The small molecule below binds the protein below.
Small molecule (SMILES): Cc1cc(CCCOc2c(C)cc(-c3noc(C(F)(F)F)n3)cc2C)on1

Sequence of chain 32.A:
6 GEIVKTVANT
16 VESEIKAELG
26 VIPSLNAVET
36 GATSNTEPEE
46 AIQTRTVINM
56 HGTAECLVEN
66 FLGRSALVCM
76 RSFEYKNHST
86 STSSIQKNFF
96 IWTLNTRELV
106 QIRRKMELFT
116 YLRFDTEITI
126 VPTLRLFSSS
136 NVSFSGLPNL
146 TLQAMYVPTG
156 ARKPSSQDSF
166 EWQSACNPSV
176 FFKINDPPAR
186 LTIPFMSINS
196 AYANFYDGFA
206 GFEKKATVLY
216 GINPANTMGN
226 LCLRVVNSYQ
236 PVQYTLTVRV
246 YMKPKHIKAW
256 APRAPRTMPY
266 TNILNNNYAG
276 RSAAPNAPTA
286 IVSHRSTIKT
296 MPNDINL

Sequence of chain 32.C:
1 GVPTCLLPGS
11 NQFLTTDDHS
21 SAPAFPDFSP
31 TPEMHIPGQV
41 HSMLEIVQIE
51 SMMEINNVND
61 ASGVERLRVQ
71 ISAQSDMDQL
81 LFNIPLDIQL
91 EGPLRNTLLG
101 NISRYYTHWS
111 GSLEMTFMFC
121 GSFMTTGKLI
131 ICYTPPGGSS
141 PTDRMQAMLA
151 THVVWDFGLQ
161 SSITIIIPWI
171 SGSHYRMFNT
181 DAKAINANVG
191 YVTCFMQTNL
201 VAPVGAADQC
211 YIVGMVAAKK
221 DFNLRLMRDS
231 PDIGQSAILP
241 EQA

Binding-site contacts:
Ligand atom F2 contacts residue SER174 of chain 32.A at 3.7 Å.
Ligand atom C3C contacts residue THR121 of chain 32.A at 3.7 Å.
Ligand atom F3 contacts residue ALA149 of chain 32.A at 3.6 Å.
Ligand atom F3 contacts residue SER174 of chain 32.A at 3.8 Å.
Ligand atom O1 contacts residue TYR197 of chain 32.A at 3.3 Å.
Ligand atom F2 contacts residue VAL175 of chain 32.A at 3.2 Å.
Ligand atom C2A contacts residue LEU226 of chain 32.A at 3.8 Å (hydrophobic).
Ligand atom C5B contacts residue ILE123 of chain 32.A at 3.7 Å (hydrophobic).
Ligand atom C3 contacts residue THR101 of chain 32.A at 3.8 Å.
Ligand atom O1B contacts residue LEU99 of chain 32.A at 3.6 Å.
Ligand atom CM2 contacts residue LEU99 of chain 32.A at 3.3 Å (hydrophobic).
Ligand atom F3 contacts residue PRO173 of chain 32.A at 2.6 Å.
Ligand atom CM4 contacts residue LEU186 of chain 32.A at 3.8 Å (hydrophobic).
Ligand atom CM6 contacts residue TRP97 of chain 32.A at 3.6 Å (hydrophobic).
Ligand atom C4 contacts residue THR101 of chain 32.A at 3.8 Å.
Ligand atom F1 contacts residue LEU186 of chain 32.A at 3.1 Å.
Ligand atom C3A contacts residue LEU226 of chain 32.A at 3.8 Å (hydrophobic).
Ligand atom N2 contacts residue PHE119 of chain 32.A at 3.5 Å.
Ligand atom C6B contacts residue ILE123 of chain 32.A at 3.8 Å (hydrophobic).
Ligand atom C2B contacts residue LEU99 of chain 32.A at 3.4 Å (hydrophobic).
Ligand atom CM2 contacts residue MET191 of chain 32.A at 3.4 Å (hydrophobic).
Ligand atom C1B contacts residue LEU99 of chain 32.A at 3.6 Å (hydrophobic).
Ligand atom N3A contacts residue TYR151 of chain 32.A at 3.6 Å.
Ligand atom CM3 contacts residue THR101 of chain 32.A at 3.8 Å.
Ligand atom O1 contacts residue PHE119 of chain 32.A at 3.5 Å.
Ligand atom O1A contacts residue LEU226 of chain 32.A at 3.6 Å.
Ligand atom F3 contacts residue TYR151 of chain 32.A at 2.9 Å.
Ligand atom C2B contacts residue ILE188 of chain 32.A at 3.7 Å (hydrophobic).
Ligand atom F3 contacts residue MET150 of chain 32.A at 3.8 Å.
Ligand atom CM4 contacts residue PRO173 of chain 32.A at 3.7 Å (hydrophobic).
Ligand atom CM4 contacts residue ALA149 of chain 32.A at 3.6 Å (hydrophobic).
Ligand atom N2 contacts residue TYR197 of chain 32.A at 3.4 Å.
Ligand atom O1A contacts residue LEU186 of chain 32.A at 3.7 Å.
Ligand atom CM2 contacts residue ILE188 of chain 32.A at 3.6 Å (hydrophobic).
Ligand atom C3A contacts residue LEU186 of chain 32.A at 3.8 Å (hydrophobic).
Ligand atom F2 contacts residue ALA149 of chain 32.A at 2.5 Å.
Ligand atom CM6 contacts residue ILE123 of chain 32.A at 3.8 Å (hydrophobic).
Ligand atom C6B contacts residue LEU99 of chain 32.A at 3.9 Å (hydrophobic).
Ligand atom N1A contacts residue LEU226 of chain 32.A at 3.6 Å.
Ligand atom C3B contacts residue ILE188 of chain 32.A at 3.5 Å (hydrophobic).

Sequence of chain 33.C:
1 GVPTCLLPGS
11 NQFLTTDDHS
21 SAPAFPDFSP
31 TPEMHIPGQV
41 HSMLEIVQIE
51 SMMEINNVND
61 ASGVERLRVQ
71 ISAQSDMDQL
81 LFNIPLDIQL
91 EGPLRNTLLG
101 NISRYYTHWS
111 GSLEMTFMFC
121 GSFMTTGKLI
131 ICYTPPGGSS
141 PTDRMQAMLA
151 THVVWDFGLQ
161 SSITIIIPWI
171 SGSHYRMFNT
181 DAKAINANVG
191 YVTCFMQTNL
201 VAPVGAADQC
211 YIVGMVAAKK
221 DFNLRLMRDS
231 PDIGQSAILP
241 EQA